Binding-site contacts:
Ligand atom C5 contacts residue ASN139 of chain 1.B at 3.7 Å.
Ligand atom O7 contacts residue THR141 of chain 1.B at 4.4 Å.
Ligand atom C5 contacts residue SER86 of chain 1.B at 4.2 Å.
Ligand atom C6 contacts residue SER86 of chain 1.B at 3.4 Å.
Ligand atom O6 contacts residue ASN139 of chain 1.B at 3.9 Å.
Ligand atom N2 contacts residue ASN139 of chain 1.B at 2.9 Å (h-bond).
Ligand atom C2 contacts residue ASN139 of chain 1.B at 2.5 Å.
Ligand atom C3 contacts residue ASN139 of chain 1.B at 3.8 Å.
Ligand atom C4 contacts residue ASN139 of chain 1.B at 4.2 Å.
Ligand atom O5 contacts residue ASN139 of chain 1.B at 2.4 Å (h-bond).
Ligand atom C1 contacts residue ASN139 of chain 1.B at 1.4 Å.
Ligand atom C7 contacts residue ASN139 of chain 1.B at 3.5 Å.
Ligand atom O6 contacts residue GLU106 of chain 1.B at 3.7 Å.
Ligand atom C6 contacts residue ASN139 of chain 1.B at 4.4 Å.
Ligand atom O6 contacts residue SER86 of chain 1.B at 3.1 Å (h-bond).
Ligand atom O7 contacts residue ASN139 of chain 1.B at 3.7 Å.

Sequence of chain 1.B:
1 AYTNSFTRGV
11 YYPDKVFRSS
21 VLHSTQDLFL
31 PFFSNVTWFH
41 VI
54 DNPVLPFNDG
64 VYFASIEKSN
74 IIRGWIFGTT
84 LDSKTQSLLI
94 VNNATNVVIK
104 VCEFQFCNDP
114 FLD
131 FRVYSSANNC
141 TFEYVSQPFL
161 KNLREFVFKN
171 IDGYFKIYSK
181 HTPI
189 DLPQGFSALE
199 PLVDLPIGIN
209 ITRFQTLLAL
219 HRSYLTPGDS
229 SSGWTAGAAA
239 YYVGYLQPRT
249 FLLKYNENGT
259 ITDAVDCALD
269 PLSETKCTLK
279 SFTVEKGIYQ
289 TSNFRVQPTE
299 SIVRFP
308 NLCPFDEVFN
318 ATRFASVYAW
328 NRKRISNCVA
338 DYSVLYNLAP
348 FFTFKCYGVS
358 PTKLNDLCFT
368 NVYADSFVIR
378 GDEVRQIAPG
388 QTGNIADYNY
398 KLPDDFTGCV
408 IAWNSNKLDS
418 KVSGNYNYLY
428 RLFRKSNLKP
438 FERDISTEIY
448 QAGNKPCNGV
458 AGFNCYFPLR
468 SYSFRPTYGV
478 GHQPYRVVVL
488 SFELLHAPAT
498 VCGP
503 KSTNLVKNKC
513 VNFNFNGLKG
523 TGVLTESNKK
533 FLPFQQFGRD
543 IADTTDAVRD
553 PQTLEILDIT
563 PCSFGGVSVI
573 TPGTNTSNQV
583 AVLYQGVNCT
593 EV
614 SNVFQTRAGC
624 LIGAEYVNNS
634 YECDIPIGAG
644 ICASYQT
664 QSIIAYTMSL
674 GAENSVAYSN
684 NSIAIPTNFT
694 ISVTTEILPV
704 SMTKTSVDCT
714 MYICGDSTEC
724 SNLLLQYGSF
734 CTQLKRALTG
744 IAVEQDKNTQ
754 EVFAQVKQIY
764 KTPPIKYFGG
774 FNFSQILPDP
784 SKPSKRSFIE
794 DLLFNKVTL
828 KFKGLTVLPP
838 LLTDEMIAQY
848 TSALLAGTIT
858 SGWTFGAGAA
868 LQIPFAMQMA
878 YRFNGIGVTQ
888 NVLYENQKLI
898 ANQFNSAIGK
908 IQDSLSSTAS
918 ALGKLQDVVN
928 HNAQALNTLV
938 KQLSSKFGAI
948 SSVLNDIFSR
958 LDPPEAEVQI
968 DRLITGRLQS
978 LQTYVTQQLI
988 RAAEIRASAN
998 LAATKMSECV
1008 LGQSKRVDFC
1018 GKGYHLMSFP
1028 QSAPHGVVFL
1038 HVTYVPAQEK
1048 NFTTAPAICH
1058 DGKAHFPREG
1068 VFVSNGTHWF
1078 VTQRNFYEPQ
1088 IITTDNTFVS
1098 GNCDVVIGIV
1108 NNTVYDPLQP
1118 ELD

This small molecule binds to this protein.
Small molecule (SMILES): CC(=O)N[C@@H]1[C@@H](O)[C@H](O)[C@@H](CO)O[C@H]1O